This protein binds this small molecule.
Small molecule (SMILES): CC(=O)N[C@H]1[C@H](O[C@H]2[C@H](O)[C@@H](NC(C)=O)CO[C@@H]2CO)O[C@H](CO)[C@@H](O)[C@@H]1O

Sequence of chain 2.D:
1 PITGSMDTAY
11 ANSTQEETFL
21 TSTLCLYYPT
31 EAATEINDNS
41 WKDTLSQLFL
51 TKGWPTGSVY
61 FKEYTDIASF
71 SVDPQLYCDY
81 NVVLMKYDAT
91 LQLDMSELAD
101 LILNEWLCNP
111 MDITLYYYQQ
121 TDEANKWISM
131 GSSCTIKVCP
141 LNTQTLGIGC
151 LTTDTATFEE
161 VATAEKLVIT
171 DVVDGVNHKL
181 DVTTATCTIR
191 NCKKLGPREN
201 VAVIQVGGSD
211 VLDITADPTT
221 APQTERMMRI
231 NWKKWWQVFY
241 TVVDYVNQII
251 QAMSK

Binding-site contacts:
Ligand atom C1 contacts residue ASN12 of chain 2.D at 2.2 Å.
Ligand atom C5 contacts residue ASN12 of chain 2.D at 4.1 Å.
Ligand atom C2 contacts residue ASN12 of chain 2.D at 3.3 Å.
Ligand atom C7 contacts residue ASN12 of chain 2.D at 3.9 Å.
Ligand atom N2 contacts residue ASN12 of chain 2.D at 3.8 Å.
Ligand atom O5 contacts residue ASN12 of chain 2.D at 2.7 Å (h-bond).
Ligand atom O7 contacts residue ASN12 of chain 2.D at 3.6 Å.